Binding-site contacts:
Ligand atom C1 contacts residue ILE211 of chain 29.E at 4.2 Å (hydrophobic).
Ligand atom N2 contacts residue ILE211 of chain 29.E at 4.3 Å.
Ligand atom C1 contacts residue ASN212 of chain 29.E at 1.4 Å.
Ligand atom O5 contacts residue ASN212 of chain 29.E at 2.4 Å (h-bond).
Ligand atom C7 contacts residue ASN212 of chain 29.E at 3.9 Å.
Ligand atom C3 contacts residue ASN212 of chain 29.E at 3.8 Å.
Ligand atom N2 contacts residue ASN212 of chain 29.E at 2.9 Å (h-bond).
Ligand atom C4 contacts residue ASN212 of chain 29.E at 4.2 Å.
Ligand atom C2 contacts residue ASN212 of chain 29.E at 2.4 Å.
Ligand atom C5 contacts residue ASN212 of chain 29.E at 3.7 Å.
Ligand atom O7 contacts residue ASN212 of chain 29.E at 4.5 Å.

The small molecule below binds the protein below.
Small molecule (SMILES): CC(=O)N[C@@H]1[C@@H](O)[C@H](O)[C@@H](CO)O[C@H]1O

Sequence of chain 29.E:
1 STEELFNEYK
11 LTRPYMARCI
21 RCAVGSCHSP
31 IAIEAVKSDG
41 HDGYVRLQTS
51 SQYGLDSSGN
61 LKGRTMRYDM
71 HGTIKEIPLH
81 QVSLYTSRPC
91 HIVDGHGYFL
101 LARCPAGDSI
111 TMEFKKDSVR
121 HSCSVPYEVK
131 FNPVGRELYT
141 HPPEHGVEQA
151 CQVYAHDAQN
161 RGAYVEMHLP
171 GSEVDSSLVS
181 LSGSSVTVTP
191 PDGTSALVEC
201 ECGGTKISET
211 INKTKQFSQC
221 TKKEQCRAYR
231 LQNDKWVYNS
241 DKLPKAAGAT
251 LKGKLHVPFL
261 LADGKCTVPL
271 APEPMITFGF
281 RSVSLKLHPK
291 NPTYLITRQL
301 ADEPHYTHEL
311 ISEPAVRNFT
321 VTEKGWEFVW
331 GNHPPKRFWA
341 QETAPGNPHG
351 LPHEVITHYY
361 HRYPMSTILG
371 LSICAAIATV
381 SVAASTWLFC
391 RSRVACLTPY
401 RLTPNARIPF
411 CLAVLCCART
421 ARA